Binding-site contacts:
Ligand atom O5 contacts residue SER356 of chain 1.C at 4.3 Å.
Ligand atom C2 contacts residue ASN331 of chain 1.C at 2.5 Å.
Ligand atom N2 contacts residue SER356 of chain 1.C at 3.9 Å.
Ligand atom O7 contacts residue NAG1 of chain 1.I at 2.5 Å (h-bond).
Ligand atom N2 contacts residue NAG2 of chain 1.I at 4.4 Å.
Ligand atom C6 contacts residue NAG2 of chain 1.I at 4.3 Å.
Ligand atom C1 contacts residue ASN331 of chain 1.C at 1.4 Å.
Ligand atom C5 contacts residue ASN331 of chain 1.C at 3.7 Å.
Ligand atom O7 contacts residue ASN354 of chain 1.C at 3.4 Å (h-bond).
Ligand atom C1 contacts residue SER356 of chain 1.C at 3.6 Å.
Ligand atom O6 contacts residue NAG1 of chain 1.I at 3.8 Å.
Ligand atom O5 contacts residue ASN331 of chain 1.C at 2.4 Å (h-bond).
Ligand atom C3 contacts residue ASN331 of chain 1.C at 3.8 Å.
Ligand atom C7 contacts residue SER356 of chain 1.C at 3.7 Å.
Ligand atom C5 contacts residue NAG2 of chain 1.I at 4.3 Å.
Ligand atom C7 contacts residue ASN331 of chain 1.C at 3.6 Å.
Ligand atom C8 contacts residue THR340 of chain 1.C at 4.3 Å.
Ligand atom N2 contacts residue ASN331 of chain 1.C at 2.8 Å (h-bond).
Ligand atom C4 contacts residue ASN331 of chain 1.C at 4.3 Å.
Ligand atom C7 contacts residue NAG1 of chain 1.I at 3.4 Å.
Ligand atom N2 contacts residue NAG1 of chain 1.I at 4.2 Å.
Ligand atom N2 contacts residue SER332 of chain 1.C at 4.4 Å.
Ligand atom C4 contacts residue NAG1 of chain 1.I at 4.2 Å.
Ligand atom C8 contacts residue NAG2 of chain 1.I at 4.3 Å.
Ligand atom C2 contacts residue NAG1 of chain 1.I at 4.4 Å.
Ligand atom O7 contacts residue ASN331 of chain 1.C at 4.0 Å.
Ligand atom C8 contacts residue NAG1 of chain 1.I at 4.1 Å.
Ligand atom C7 contacts residue ASN354 of chain 1.C at 4.0 Å.
Ligand atom C2 contacts residue SER356 of chain 1.C at 3.9 Å.
Ligand atom C8 contacts residue ASN354 of chain 1.C at 4.3 Å.
Ligand atom O7 contacts residue SER356 of chain 1.C at 3.5 Å (h-bond).
Ligand atom O6 contacts residue NAG2 of chain 1.I at 3.0 Å (h-bond).
Ligand atom O3 contacts residue NAG1 of chain 1.I at 3.7 Å.
Ligand atom O5 contacts residue NAG1 of chain 1.I at 4.4 Å.

Sequence of chain 1.C:
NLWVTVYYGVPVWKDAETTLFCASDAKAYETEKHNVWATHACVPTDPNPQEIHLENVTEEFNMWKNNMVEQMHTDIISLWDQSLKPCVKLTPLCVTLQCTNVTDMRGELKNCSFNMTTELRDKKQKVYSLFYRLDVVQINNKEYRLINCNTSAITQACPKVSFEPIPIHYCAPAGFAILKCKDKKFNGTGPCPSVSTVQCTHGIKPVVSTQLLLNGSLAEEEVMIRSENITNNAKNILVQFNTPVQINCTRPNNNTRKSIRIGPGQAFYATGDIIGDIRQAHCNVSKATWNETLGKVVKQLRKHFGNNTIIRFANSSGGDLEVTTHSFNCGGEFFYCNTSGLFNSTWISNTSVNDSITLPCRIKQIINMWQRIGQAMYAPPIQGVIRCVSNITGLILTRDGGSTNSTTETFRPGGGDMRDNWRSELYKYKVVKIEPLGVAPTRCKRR

The protein below binds the small molecule below.
Small molecule (SMILES): CC(=O)N[C@H]1[C@H](O[C@H]2[C@H](O)[C@@H](NC(C)=O)CO[C@@H]2CO)O[C@H](CO)[C@@H](O[C@@H]2O[C@H](CO)[C@@H](O)[C@H](O)[C@@H]2O)[C@@H]1O